This protein binds this small molecule.
Small molecule (SMILES): C[C@@H](N)C(=O)O

Binding-site contacts:
Ligand atom CA contacts residue TYR220 of chain 1.A at 3.7 Å (hydrophobic).
Ligand atom CB contacts residue ASN216 of chain 1.A at 3.2 Å.
Ligand atom O contacts residue SER95 of chain 1.A at 3.8 Å.
Ligand atom O contacts residue GLN243 of chain 1.A at 3.0 Å (h-bond).
Ligand atom C contacts residue GLU152 of chain 1.A at 3.9 Å.
Ligand atom O contacts residue ASP242 of chain 1.A at 3.8 Å.
Ligand atom CA contacts residue PRO217 of chain 1.A at 4.2 Å (hydrophobic).
Ligand atom CA contacts residue ASN216 of chain 1.A at 3.2 Å.
Ligand atom O contacts residue DAL1 of chain 1.G at 2.3 Å (h-bond).
Ligand atom C contacts residue ASN216 of chain 1.A at 3.6 Å.
Ligand atom CB contacts residue SER241 of chain 1.A at 4.0 Å.
Ligand atom N contacts residue GLN243 of chain 1.A at 4.4 Å.
Ligand atom C contacts residue GLN243 of chain 1.A at 3.9 Å.
Ligand atom N contacts residue ASP242 of chain 1.A at 3.1 Å (salt-bridge).
Ligand atom CB contacts residue MSE179 of chain 1.A at 3.9 Å.
Ligand atom CB contacts residue PRO217 of chain 1.A at 4.2 Å (hydrophobic).
Ligand atom CA contacts residue SER241 of chain 1.A at 3.6 Å.
Ligand atom CA contacts residue DAL1 of chain 1.G at 2.4 Å.
Ligand atom N contacts residue SER241 of chain 1.A at 2.8 Å (h-bond).
Ligand atom O contacts residue MSE179 of chain 1.A at 3.6 Å.
Ligand atom CB contacts residue DAL1 of chain 1.G at 3.1 Å.
Ligand atom CB contacts residue LEU156 of chain 1.A at 3.9 Å (hydrophobic).
Ligand atom N contacts residue DAL1 of chain 1.G at 3.6 Å.
Ligand atom CA contacts residue GLU152 of chain 1.A at 3.7 Å.
Ligand atom C contacts residue TYR220 of chain 1.A at 3.9 Å (hydrophobic).
Ligand atom O contacts residue TYR220 of chain 1.A at 4.2 Å.
Ligand atom CA contacts residue ASP242 of chain 1.A at 4.3 Å.
Ligand atom O contacts residue GLU152 of chain 1.A at 3.8 Å.
Ligand atom C contacts residue DAL1 of chain 1.G at 1.3 Å.
Ligand atom N contacts residue GLU152 of chain 1.A at 2.8 Å (salt-bridge).
Ligand atom C contacts residue MSE179 of chain 1.A at 3.8 Å.
Ligand atom N contacts residue TYR220 of chain 1.A at 4.0 Å.

Sequence of chain 1.A:
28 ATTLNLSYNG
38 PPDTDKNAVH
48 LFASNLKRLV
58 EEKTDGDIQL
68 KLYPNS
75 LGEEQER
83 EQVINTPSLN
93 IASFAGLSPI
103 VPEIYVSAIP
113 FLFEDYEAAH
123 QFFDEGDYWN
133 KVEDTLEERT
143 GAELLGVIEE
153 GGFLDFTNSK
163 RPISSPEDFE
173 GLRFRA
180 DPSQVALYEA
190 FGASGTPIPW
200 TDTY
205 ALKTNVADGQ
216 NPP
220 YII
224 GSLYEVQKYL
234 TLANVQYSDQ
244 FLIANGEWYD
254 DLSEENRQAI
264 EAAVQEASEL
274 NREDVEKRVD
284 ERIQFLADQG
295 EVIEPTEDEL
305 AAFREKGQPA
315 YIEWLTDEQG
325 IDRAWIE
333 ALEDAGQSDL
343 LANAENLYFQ